Binding-site contacts:
Ligand atom PG contacts residue THR143 of chain 1.F at 3.4 Å.
Ligand atom N9 contacts residue CYS12 of chain 1.F at 3.9 Å.
Ligand atom O1A contacts residue CYS12 of chain 1.F at 3.7 Å.
Ligand atom N3 contacts residue CYS12 of chain 1.F at 2.9 Å (h-bond).
Ligand atom C3A contacts residue GLY141 of chain 1.F at 3.7 Å.
Ligand atom O2G contacts residue GLU69 of chain 1.F at 2.8 Å (salt-bridge).
Ligand atom N1 contacts residue ASN226 of chain 1.F at 3.1 Å (h-bond).
Ligand atom N1 contacts residue CYS12 of chain 1.F at 3.9 Å.
Ligand atom O2B contacts residue GLU254 of chain 1.A at 3.4 Å (salt-bridge).
Ligand atom O2' contacts residue ASN204 of chain 1.F at 3.1 Å (h-bond).
Ligand atom C4 contacts residue CYS12 of chain 1.F at 3.4 Å (hydrophobic).
Ligand atom C3' contacts residue ASP177 of chain 1.F at 3.4 Å.
Ligand atom PB contacts residue ASN99 of chain 1.F at 3.9 Å.
Ligand atom N7 contacts residue TYR222 of chain 1.F at 4.0 Å.
Ligand atom O2G contacts residue GLN11 of chain 1.F at 3.8 Å.
Ligand atom C6 contacts residue GLN15 of chain 1.F at 3.7 Å.
Ligand atom O1G contacts residue THR143 of chain 1.F at 2.1 Å (h-bond).
Ligand atom O3G contacts residue THR143 of chain 1.F at 3.9 Å.
Ligand atom N1 contacts residue TYR222 of chain 1.F at 3.6 Å.
Ligand atom C2' contacts residue ASP177 of chain 1.F at 3.7 Å.
Ligand atom O3B contacts residue THR143 of chain 1.F at 3.7 Å.
Ligand atom O2B contacts residue ASN99 of chain 1.F at 2.5 Å (h-bond).
Ligand atom O2' contacts residue ASP177 of chain 1.F at 3.7 Å.
Ligand atom PG contacts residue GLU69 of chain 1.F at 3.6 Å.
Ligand atom C2 contacts residue CYS12 of chain 1.F at 3.2 Å (hydrophobic).
Ligand atom C5 contacts residue TYR222 of chain 1.F at 3.6 Å (hydrophobic).
Ligand atom O6 contacts residue GLN15 of chain 1.F at 2.5 Å (h-bond).
Ligand atom N2 contacts residue CYS12 of chain 1.F at 3.6 Å (h-bond).
Ligand atom C4 contacts residue TYR222 of chain 1.F at 3.9 Å (hydrophobic).
Ligand atom C2 contacts residue ASN226 of chain 1.F at 3.7 Å.
Ligand atom O5' contacts residue GLY141 of chain 1.F at 3.6 Å.
Ligand atom O1B contacts residue GLN11 of chain 1.F at 3.7 Å.
Ligand atom O6 contacts residue ASN226 of chain 1.F at 4.0 Å.
Ligand atom N2 contacts residue ASN226 of chain 1.F at 3.4 Å (h-bond).
Ligand atom O3G contacts residue GLU254 of chain 1.A at 3.5 Å (salt-bridge).
Ligand atom C6 contacts residue TYR222 of chain 1.F at 3.3 Å (hydrophobic).
Ligand atom O6 contacts residue TYR222 of chain 1.F at 3.5 Å.
Ligand atom O3' contacts residue ASP177 of chain 1.F at 3.6 Å (salt-bridge).
Ligand atom O3G contacts residue GLU69 of chain 1.F at 3.0 Å (salt-bridge).
Ligand atom N2 contacts residue ILE16 of chain 1.F at 3.8 Å.

The small molecule below binds the protein below.
Small molecule (SMILES): Nc1nc2c(ncn2[C@@H]2O[C@H](CO[P](=O)(O)C[P](=O)(O)OP(=O)(O)O)[C@@H](O)[C@H]2O)c(=O)[nH]1

Sequence of chain 1.A:
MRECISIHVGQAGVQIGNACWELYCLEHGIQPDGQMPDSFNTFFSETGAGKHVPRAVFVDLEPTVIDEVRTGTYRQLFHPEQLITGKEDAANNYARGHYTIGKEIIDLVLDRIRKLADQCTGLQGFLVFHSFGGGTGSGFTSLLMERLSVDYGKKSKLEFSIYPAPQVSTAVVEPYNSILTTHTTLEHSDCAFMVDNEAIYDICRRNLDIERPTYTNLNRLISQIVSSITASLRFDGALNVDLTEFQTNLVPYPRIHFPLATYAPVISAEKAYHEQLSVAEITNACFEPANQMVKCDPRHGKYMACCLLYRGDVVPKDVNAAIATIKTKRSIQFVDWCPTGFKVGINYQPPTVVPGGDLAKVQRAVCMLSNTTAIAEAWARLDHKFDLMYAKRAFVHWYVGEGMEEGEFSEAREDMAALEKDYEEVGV

Sequence of chain 1.F:
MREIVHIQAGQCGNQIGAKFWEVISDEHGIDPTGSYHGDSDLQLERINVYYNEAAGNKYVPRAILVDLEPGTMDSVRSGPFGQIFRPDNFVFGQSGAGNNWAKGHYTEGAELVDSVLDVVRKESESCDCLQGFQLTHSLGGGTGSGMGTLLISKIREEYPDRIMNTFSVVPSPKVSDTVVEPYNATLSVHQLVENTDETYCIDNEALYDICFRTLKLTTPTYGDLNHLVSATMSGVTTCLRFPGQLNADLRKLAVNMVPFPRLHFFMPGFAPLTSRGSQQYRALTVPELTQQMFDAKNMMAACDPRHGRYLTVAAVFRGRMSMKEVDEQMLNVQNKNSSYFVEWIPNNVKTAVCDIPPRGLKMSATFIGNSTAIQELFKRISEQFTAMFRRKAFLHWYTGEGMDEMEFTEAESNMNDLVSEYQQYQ